A protein and the small-molecule ligand that binds it are described below.
Small molecule (SMILES): CC(=O)N[C@H]1[C@H](O[C@H]2[C@H](O)[C@@H](NC(C)=O)CO[C@@H]2CO)O[C@H](CO)[C@@H](O[C@@H]2O[C@H](CO)[C@@H](O)[C@H](O)[C@@H]2O)[C@@H]1O

Binding-site contacts:
Ligand atom N2 contacts residue SER195 of chain 1.A at 3.1 Å (h-bond).
Ligand atom C3 contacts residue SER195 of chain 1.A at 4.5 Å.
Ligand atom C6 contacts residue ASN193 of chain 1.A at 4.3 Å.
Ligand atom C3 contacts residue ASN193 of chain 1.A at 3.5 Å.
Ligand atom O5 contacts residue ASN193 of chain 1.A at 2.4 Å (h-bond).
Ligand atom C7 contacts residue SER195 of chain 1.A at 4.1 Å.
Ligand atom O7 contacts residue ARG196 of chain 1.A at 4.4 Å.
Ligand atom N2 contacts residue ARG196 of chain 1.A at 4.4 Å.
Ligand atom O3 contacts residue SER195 of chain 1.A at 4.4 Å.
Ligand atom O6 contacts residue ASN193 of chain 1.A at 4.2 Å.
Ligand atom C7 contacts residue ARG196 of chain 1.A at 4.3 Å.
Ligand atom C5 contacts residue ASN193 of chain 1.A at 3.2 Å.
Ligand atom C1 contacts residue ASN193 of chain 1.A at 1.4 Å.
Ligand atom C8 contacts residue ASN193 of chain 1.A at 3.7 Å.
Ligand atom C7 contacts residue ASN193 of chain 1.A at 3.6 Å.
Ligand atom C2 contacts residue SER195 of chain 1.A at 3.3 Å.
Ligand atom C1 contacts residue SER195 of chain 1.A at 3.5 Å.
Ligand atom C1 contacts residue ILE158 of chain 1.A at 3.4 Å (hydrophobic).
Ligand atom O5 contacts residue ILE158 of chain 1.A at 3.2 Å.
Ligand atom N2 contacts residue ASN193 of chain 1.A at 2.6 Å (h-bond).
Ligand atom C4 contacts residue ASN193 of chain 1.A at 4.0 Å.
Ligand atom C2 contacts residue ASN193 of chain 1.A at 2.5 Å.
Ligand atom O7 contacts residue SER195 of chain 1.A at 4.4 Å.

Sequence of chain 1.A:
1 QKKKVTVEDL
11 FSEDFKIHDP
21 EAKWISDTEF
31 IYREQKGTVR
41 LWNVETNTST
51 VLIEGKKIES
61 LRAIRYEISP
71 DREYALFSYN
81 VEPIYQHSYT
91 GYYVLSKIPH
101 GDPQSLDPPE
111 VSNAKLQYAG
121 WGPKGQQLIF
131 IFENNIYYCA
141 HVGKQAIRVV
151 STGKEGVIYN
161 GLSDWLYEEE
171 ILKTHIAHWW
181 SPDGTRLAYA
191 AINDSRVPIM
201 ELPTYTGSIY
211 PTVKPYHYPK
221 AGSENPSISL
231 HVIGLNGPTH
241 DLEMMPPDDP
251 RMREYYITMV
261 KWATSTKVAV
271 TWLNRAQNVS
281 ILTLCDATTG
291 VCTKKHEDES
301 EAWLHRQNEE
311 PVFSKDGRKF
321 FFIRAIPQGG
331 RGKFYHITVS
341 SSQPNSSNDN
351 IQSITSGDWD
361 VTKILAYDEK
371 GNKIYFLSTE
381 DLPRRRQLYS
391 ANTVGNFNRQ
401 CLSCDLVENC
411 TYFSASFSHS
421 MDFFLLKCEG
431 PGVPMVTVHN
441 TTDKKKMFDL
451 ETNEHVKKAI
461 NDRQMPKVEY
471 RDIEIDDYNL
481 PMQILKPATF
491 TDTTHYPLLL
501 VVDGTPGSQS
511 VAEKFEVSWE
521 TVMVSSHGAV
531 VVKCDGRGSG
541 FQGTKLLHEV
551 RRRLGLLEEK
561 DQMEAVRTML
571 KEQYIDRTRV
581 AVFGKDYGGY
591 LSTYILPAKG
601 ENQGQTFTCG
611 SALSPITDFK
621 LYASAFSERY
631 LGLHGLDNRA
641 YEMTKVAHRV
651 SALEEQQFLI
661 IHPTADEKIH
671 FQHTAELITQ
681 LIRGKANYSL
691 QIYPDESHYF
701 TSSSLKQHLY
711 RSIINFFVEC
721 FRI